Binding-site contacts:
Ligand atom N6 contacts residue VAL30 of chain 45.A at 4.3 Å.
Ligand atom N9 contacts residue TRP38 of chain 13.B at 3.7 Å.
Ligand atom C4 contacts residue TRP38 of chain 13.B at 3.5 Å (hydrophobic).
Ligand atom N3 contacts residue TRP38 of chain 13.B at 3.2 Å.
Ligand atom C2 contacts residue TRP38 of chain 13.B at 3.1 Å (hydrophobic).
Ligand atom C1' contacts residue TRP38 of chain 13.B at 4.0 Å (hydrophobic).
Ligand atom O2' contacts residue TRP38 of chain 13.B at 4.2 Å.
Ligand atom C5 contacts residue TRP38 of chain 13.B at 3.7 Å (hydrophobic).
Ligand atom O2' contacts residue HIS28 of chain 45.A at 3.2 Å (h-bond).
Ligand atom N7 contacts residue TRP38 of chain 13.B at 4.2 Å.
Ligand atom C6 contacts residue TRP38 of chain 13.B at 3.6 Å (hydrophobic).
Ligand atom C8 contacts residue TRP38 of chain 13.B at 4.3 Å (hydrophobic).
Ligand atom N6 contacts residue TRP38 of chain 13.B at 4.0 Å.
Ligand atom N1 contacts residue TRP38 of chain 13.B at 3.3 Å.

Sequence of chain 13.B:
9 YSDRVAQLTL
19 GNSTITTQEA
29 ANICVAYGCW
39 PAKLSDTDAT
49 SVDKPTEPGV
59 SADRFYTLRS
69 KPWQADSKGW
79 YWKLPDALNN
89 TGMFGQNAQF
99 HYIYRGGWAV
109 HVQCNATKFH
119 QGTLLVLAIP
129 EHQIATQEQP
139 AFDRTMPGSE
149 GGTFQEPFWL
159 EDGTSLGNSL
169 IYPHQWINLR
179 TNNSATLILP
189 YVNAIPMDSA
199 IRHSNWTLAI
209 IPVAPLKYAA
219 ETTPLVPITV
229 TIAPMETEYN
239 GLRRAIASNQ

Sequence of chain 45.A:
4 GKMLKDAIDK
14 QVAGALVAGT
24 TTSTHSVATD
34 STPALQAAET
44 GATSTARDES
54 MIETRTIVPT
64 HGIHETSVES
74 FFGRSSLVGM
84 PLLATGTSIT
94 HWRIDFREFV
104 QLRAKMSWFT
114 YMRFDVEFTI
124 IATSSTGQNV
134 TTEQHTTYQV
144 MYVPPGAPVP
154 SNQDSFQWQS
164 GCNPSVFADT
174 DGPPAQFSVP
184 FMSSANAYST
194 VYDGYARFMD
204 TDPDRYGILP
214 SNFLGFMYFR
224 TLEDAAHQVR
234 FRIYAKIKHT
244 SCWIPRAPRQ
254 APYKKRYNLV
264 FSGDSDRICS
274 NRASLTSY

This protein binds this small molecule.
Small molecule (SMILES): Nc1ncnc2c1ncn2[C@@H]1O[C@H](COP(=O)=O)[C@@H](O[P](=O)(O)OC[C@H]2O[C@@H](n3ccc(=O)[nH]c3=O)[C@H](O)[C@@H]2O)[C@H]1O